The protein below binds the small molecule below.
Small molecule (SMILES): CCC(CC)O[C@@H]1C=C(C(=O)O)C[C@H](N)[C@H]1NC(C)=O

Binding-site contacts:
Ligand atom O1A contacts residue ARG305 of chain 1.B at 2.9 Å (salt-bridge).
Ligand atom C91 contacts residue ARG81 of chain 1.B at 4.0 Å.
Ligand atom C4 contacts residue TYR340 of chain 1.B at 3.9 Å (hydrophobic).
Ligand atom C7 contacts residue TYR340 of chain 1.B at 3.9 Å (hydrophobic).
Ligand atom O1A contacts residue TYR340 of chain 1.B at 3.2 Å (h-bond).
Ligand atom C81 contacts residue ARG223 of chain 1.B at 3.9 Å.
Ligand atom O1B contacts residue TYR340 of chain 1.B at 3.5 Å (h-bond).
Ligand atom C82 contacts residue ASN225 of chain 1.B at 3.5 Å.
Ligand atom C2 contacts residue TYR340 of chain 1.B at 3.4 Å (hydrophobic).
Ligand atom C11 contacts residue ARG154 of chain 1.B at 3.3 Å.
Ligand atom N4 contacts residue ASP80 of chain 1.B at 3.0 Å (salt-bridge).
Ligand atom C9 contacts residue ARG154 of chain 1.B at 3.8 Å.
Ligand atom C8 contacts residue GLU206 of chain 1.B at 3.5 Å.
Ligand atom C82 contacts residue ALA176 of chain 1.B at 3.7 Å (hydrophobic).
Ligand atom C10 contacts residue ARG81 of chain 1.B at 3.6 Å.
Ligand atom C3 contacts residue ASP80 of chain 1.B at 3.1 Å.
Ligand atom C3 contacts residue GLU48 of chain 1.B at 3.3 Å.
Ligand atom C81 contacts residue GLU206 of chain 1.B at 3.3 Å.
Ligand atom O10 contacts residue ARG81 of chain 1.B at 2.9 Å (salt-bridge).
Ligand atom C1 contacts residue ARG47 of chain 1.B at 4.0 Å.
Ligand atom C4 contacts residue GLU48 of chain 1.B at 3.2 Å.
Ligand atom O10 contacts residue ASP80 of chain 1.B at 3.6 Å.
Ligand atom N4 contacts residue GLU48 of chain 1.B at 2.4 Å (salt-bridge).
Ligand atom C7 contacts residue ASP80 of chain 1.B at 3.6 Å.
Ligand atom O1B contacts residue ARG223 of chain 1.B at 3.0 Å (salt-bridge).
Ligand atom O1A contacts residue ARG47 of chain 1.B at 3.1 Å (salt-bridge).
Ligand atom C3 contacts residue ARG47 of chain 1.B at 3.5 Å.
Ligand atom C2 contacts residue ASP80 of chain 1.B at 3.6 Å.
Ligand atom N5 contacts residue ARG81 of chain 1.B at 4.0 Å.
Ligand atom C6 contacts residue ASP80 of chain 1.B at 3.9 Å.
Ligand atom C1 contacts residue TYR340 of chain 1.B at 3.2 Å (hydrophobic).
Ligand atom C5 contacts residue ASP80 of chain 1.B at 3.1 Å.
Ligand atom C1 contacts residue ARG223 of chain 1.B at 3.8 Å.
Ligand atom C9 contacts residue ALA176 of chain 1.B at 3.8 Å (hydrophobic).
Ligand atom C91 contacts residue ILE152 of chain 1.B at 3.9 Å (hydrophobic).
Ligand atom C1 contacts residue ARG305 of chain 1.B at 3.6 Å.
Ligand atom C91 contacts residue ARG154 of chain 1.B at 3.3 Å.
Ligand atom C3 contacts residue TYR340 of chain 1.B at 3.5 Å (hydrophobic).
Ligand atom C4 contacts residue ASP80 of chain 1.B at 3.3 Å.
Ligand atom O1B contacts residue ARG305 of chain 1.B at 3.4 Å (salt-bridge).

Sequence of chain 1.B:
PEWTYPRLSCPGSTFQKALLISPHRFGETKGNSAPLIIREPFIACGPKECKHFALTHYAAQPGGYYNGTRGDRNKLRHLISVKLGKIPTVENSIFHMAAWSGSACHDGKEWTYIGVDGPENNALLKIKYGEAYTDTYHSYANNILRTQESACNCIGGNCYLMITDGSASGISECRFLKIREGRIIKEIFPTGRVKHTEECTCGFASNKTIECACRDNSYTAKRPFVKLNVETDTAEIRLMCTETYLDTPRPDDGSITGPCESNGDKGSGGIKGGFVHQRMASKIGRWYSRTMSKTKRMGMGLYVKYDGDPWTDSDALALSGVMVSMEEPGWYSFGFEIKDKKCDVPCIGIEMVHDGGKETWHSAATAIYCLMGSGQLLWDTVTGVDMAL